Sequence of chain 1.B:
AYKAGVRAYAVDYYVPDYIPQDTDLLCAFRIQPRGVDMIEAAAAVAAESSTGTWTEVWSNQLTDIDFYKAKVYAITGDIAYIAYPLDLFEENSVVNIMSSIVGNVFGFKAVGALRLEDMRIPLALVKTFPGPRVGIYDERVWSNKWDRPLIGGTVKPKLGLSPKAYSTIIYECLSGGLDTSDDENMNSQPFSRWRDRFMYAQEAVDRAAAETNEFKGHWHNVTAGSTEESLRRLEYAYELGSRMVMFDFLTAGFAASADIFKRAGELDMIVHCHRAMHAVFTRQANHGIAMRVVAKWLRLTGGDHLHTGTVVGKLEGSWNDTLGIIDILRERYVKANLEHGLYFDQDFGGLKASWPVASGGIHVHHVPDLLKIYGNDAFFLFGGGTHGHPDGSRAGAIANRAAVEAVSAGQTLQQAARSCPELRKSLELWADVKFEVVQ

Binding-site contacts:
Ligand atom O4P contacts residue HIS331 of chain 1.A at 2.7 Å (h-bond).
Ligand atom O5P contacts residue ARG299 of chain 1.A at 3.1 Å (salt-bridge).
Ligand atom C2 contacts residue MG1 of chain 1.F at 2.9 Å.
Ligand atom C3 contacts residue KCX205 of chain 1.A at 3.2 Å.
Ligand atom O1P contacts residue THR76 of chain 1.B at 2.6 Å (h-bond).
Ligand atom O5P contacts residue LEU339 of chain 1.A at 3.3 Å.
Ligand atom O2P contacts residue THR76 of chain 1.B at 3.5 Å (h-bond).
Ligand atom O7 contacts residue ASP207 of chain 1.A at 3.2 Å (salt-bridge).
Ligand atom O3 contacts residue KCX205 of chain 1.A at 2.7 Å (h-bond).
Ligand atom O4 contacts residue SER383 of chain 1.A at 2.9 Å (h-bond).
Ligand atom O4 contacts residue GLY384 of chain 1.A at 3.3 Å.
Ligand atom O7 contacts residue GLU208 of chain 1.A at 3.2 Å (salt-bridge).
Ligand atom O3 contacts residue HIS298 of chain 1.A at 3.0 Å (h-bond).
Ligand atom O4P contacts residue SER383 of chain 1.A at 3.2 Å (h-bond).
Ligand atom O1 contacts residue LYS179 of chain 1.A at 3.2 Å.
Ligand atom O7 contacts residue MG1 of chain 1.F at 2.3 Å.
Ligand atom O1P contacts residue GLY408 of chain 1.A at 2.7 Å (h-bond).
Ligand atom C contacts residue LYS179 of chain 1.A at 3.4 Å.
Ligand atom O2P contacts residue GLY385 of chain 1.A at 3.0 Å (h-bond).
Ligand atom O2 contacts residue LYS179 of chain 1.A at 2.9 Å (salt-bridge).
Ligand atom O3 contacts residue GLU208 of chain 1.A at 2.8 Å (salt-bridge).
Ligand atom C3 contacts residue MG1 of chain 1.F at 3.0 Å.
Ligand atom O2 contacts residue MG1 of chain 1.F at 2.5 Å.
Ligand atom O6 contacts residue GLU71 of chain 1.B at 3.5 Å (salt-bridge).
Ligand atom O3P contacts residue GLY407 of chain 1.A at 2.8 Å (h-bond).
Ligand atom O2P contacts residue LYS338 of chain 1.A at 3.0 Å (salt-bridge).
Ligand atom O7 contacts residue ASN127 of chain 1.B at 3.0 Å (h-bond).
Ligand atom O2P contacts residue GLY384 of chain 1.A at 3.5 Å.
Ligand atom P1 contacts residue THR76 of chain 1.B at 3.5 Å.
Ligand atom O2P contacts residue TRP77 of chain 1.B at 3.5 Å.
Ligand atom O2 contacts residue THR177 of chain 1.A at 2.8 Å (h-bond).
Ligand atom O5 contacts residue LEU339 of chain 1.A at 2.9 Å.
Ligand atom O1P contacts residue LYS179 of chain 1.A at 3.2 Å.
Ligand atom O3 contacts residue MG1 of chain 1.F at 2.1 Å.
Ligand atom C contacts residue MG1 of chain 1.F at 3.0 Å.
Ligand atom O6P contacts residue ARG299 of chain 1.A at 3.2 Å (salt-bridge).
Ligand atom O6 contacts residue LYS338 of chain 1.A at 2.9 Å (salt-bridge).
Ligand atom O7 contacts residue LYS179 of chain 1.A at 3.4 Å (salt-bridge).
Ligand atom O7 contacts residue LYS181 of chain 1.A at 2.5 Å (salt-bridge).
Ligand atom O2 contacts residue KCX205 of chain 1.A at 3.2 Å (h-bond).

A small-molecule ligand and the protein it binds are described below.
Small molecule (SMILES): O=C(O)[C@@](O)(COP(=O)(O)O)[C@H](O)[C@H](O)COP(=O)(O)O

Sequence of chain 1.A:
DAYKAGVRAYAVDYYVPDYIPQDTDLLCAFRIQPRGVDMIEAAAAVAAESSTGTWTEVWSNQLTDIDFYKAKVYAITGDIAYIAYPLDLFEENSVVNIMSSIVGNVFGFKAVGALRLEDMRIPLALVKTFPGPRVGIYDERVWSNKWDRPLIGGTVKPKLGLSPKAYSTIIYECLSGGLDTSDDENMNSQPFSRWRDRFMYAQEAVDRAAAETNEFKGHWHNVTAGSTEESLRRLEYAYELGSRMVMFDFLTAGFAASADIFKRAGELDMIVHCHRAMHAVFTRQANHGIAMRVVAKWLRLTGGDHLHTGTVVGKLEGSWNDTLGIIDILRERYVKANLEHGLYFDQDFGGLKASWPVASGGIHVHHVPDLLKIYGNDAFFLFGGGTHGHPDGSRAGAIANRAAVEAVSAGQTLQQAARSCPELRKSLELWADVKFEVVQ